Binding-site contacts:
Ligand atom O7 contacts residue LEU416 of chain 1.T at 3.9 Å.
Ligand atom C7 contacts residue ASN168 of chain 1.U at 3.2 Å.
Ligand atom C4 contacts residue ASN168 of chain 1.U at 4.2 Å.
Ligand atom C3 contacts residue ASN168 of chain 1.U at 3.8 Å.
Ligand atom O5 contacts residue ASN168 of chain 1.U at 2.4 Å (h-bond).
Ligand atom O3 contacts residue LEU416 of chain 1.T at 3.8 Å.
Ligand atom C7 contacts residue LEU416 of chain 1.T at 3.9 Å (hydrophobic).
Ligand atom C5 contacts residue ASN168 of chain 1.U at 3.7 Å.
Ligand atom C8 contacts residue ASN168 of chain 1.U at 4.4 Å.
Ligand atom C1 contacts residue ASN168 of chain 1.U at 1.4 Å.
Ligand atom O7 contacts residue ASN168 of chain 1.U at 3.1 Å (h-bond).
Ligand atom N2 contacts residue LEU416 of chain 1.T at 4.2 Å.
Ligand atom C2 contacts residue ASN168 of chain 1.U at 2.5 Å.
Ligand atom C8 contacts residue ASP434 of chain 1.T at 4.0 Å.
Ligand atom C8 contacts residue LEU416 of chain 1.T at 4.0 Å (hydrophobic).
Ligand atom N2 contacts residue ASN168 of chain 1.U at 2.9 Å (h-bond).

Sequence of chain 1.T:
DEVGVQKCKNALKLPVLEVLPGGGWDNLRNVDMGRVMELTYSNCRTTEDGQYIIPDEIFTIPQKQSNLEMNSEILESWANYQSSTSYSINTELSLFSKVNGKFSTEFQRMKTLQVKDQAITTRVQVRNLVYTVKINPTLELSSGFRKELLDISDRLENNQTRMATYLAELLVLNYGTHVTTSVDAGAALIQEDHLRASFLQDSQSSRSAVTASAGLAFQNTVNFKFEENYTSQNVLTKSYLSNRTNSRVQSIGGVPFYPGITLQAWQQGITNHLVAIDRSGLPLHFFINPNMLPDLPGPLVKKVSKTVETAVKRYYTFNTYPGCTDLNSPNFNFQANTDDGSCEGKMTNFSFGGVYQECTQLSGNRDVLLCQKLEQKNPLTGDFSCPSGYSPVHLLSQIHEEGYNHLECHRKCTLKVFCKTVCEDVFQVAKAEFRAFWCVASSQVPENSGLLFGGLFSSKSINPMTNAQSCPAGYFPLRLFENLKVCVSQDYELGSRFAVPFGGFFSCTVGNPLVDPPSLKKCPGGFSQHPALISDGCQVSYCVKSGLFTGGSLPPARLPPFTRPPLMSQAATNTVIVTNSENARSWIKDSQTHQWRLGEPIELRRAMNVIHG

This protein binds this small molecule.
Small molecule (SMILES): CC(=O)N[C@@H]1[C@@H](O)[C@H](O)[C@@H](CO)O[C@H]1O

Sequence of chain 1.U:
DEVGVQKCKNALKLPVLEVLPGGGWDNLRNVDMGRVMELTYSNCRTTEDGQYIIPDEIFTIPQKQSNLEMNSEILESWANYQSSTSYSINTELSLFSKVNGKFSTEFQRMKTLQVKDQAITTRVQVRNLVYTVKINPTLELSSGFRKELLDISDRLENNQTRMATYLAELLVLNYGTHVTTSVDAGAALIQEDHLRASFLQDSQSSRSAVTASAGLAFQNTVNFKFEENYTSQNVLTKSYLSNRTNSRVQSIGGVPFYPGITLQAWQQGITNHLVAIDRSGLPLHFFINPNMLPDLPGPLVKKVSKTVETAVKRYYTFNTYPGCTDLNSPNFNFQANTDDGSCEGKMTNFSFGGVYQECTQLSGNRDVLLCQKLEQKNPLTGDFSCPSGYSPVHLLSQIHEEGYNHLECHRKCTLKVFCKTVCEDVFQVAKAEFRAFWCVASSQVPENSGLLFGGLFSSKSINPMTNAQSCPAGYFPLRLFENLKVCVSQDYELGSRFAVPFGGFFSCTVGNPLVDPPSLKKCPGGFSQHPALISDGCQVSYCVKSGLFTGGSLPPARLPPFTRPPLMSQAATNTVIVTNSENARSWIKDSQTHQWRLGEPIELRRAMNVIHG